Sequence of chain 1.F:
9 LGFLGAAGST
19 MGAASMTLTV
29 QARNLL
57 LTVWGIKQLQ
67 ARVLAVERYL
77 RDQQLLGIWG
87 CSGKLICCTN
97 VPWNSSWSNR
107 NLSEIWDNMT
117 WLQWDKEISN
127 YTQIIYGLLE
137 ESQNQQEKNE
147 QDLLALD

A small-molecule ligand and the protein it binds are described below.
Small molecule (SMILES): CC(=O)N[C@@H]1[C@@H](O)[C@H](O)[C@@H](CO)O[C@H]1O

Binding-site contacts:
Ligand atom N2 contacts residue ASN126 of chain 1.F at 3.2 Å (h-bond).
Ligand atom C1 contacts residue ASN126 of chain 1.F at 1.4 Å.
Ligand atom C2 contacts residue ASN126 of chain 1.F at 2.7 Å.
Ligand atom C8 contacts residue GLU123 of chain 1.F at 2.9 Å.
Ligand atom C3 contacts residue ASN126 of chain 1.F at 3.9 Å.
Ligand atom O7 contacts residue TYR127 of chain 1.F at 3.2 Å (h-bond).
Ligand atom C7 contacts residue ASN126 of chain 1.F at 4.5 Å.
Ligand atom C5 contacts residue ASN126 of chain 1.F at 3.6 Å.
Ligand atom C7 contacts residue TYR127 of chain 1.F at 4.1 Å (hydrophobic).
Ligand atom C8 contacts residue TYR127 of chain 1.F at 3.9 Å (hydrophobic).
Ligand atom C7 contacts residue GLU123 of chain 1.F at 4.3 Å.
Ligand atom C4 contacts residue ASN126 of chain 1.F at 4.2 Å.
Ligand atom O5 contacts residue ASN126 of chain 1.F at 2.2 Å (h-bond).